Sequence of chain 1.E:
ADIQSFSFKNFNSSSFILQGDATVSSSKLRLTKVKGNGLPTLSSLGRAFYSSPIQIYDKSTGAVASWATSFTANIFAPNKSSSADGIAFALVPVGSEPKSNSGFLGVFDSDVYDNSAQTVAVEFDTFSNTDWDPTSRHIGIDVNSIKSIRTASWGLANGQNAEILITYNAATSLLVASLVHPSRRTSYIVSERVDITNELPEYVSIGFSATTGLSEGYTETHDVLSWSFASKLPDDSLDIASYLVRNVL

A small-molecule ligand and the protein it binds are described below.
Small molecule (SMILES): CC(=O)N[C@H]1[C@H](O[C@H]2[C@H](O[C@@H]3O[C@@H](C)[C@@H](O)[C@@H](O)[C@@H]3O)[C@@H](NC(C)=O)CO[C@@H]2CO)O[C@H](CO)[C@@H](O)[C@@H]1O

Binding-site contacts:
Ligand atom C6 contacts residue SER81 of chain 1.E at 3.6 Å.
Ligand atom C4 contacts residue ASN79 of chain 1.E at 4.2 Å.
Ligand atom O7 contacts residue ASN79 of chain 1.E at 3.0 Å (h-bond).
Ligand atom O6 contacts residue TYR218 of chain 1.E at 3.1 Å (h-bond).
Ligand atom C8 contacts residue ASN79 of chain 1.E at 4.3 Å.
Ligand atom N2 contacts residue ASN79 of chain 1.E at 2.9 Å (h-bond).
Ligand atom C5 contacts residue SER81 of chain 1.E at 3.4 Å.
Ligand atom C1 contacts residue ASN79 of chain 1.E at 1.4 Å.
Ligand atom C7 contacts residue ASN79 of chain 1.E at 3.1 Å.
Ligand atom O5 contacts residue SER81 of chain 1.E at 3.4 Å (h-bond).
Ligand atom O5 contacts residue ASN79 of chain 1.E at 2.4 Å (h-bond).
Ligand atom C1 contacts residue SER81 of chain 1.E at 3.9 Å.
Ligand atom C2 contacts residue ASN79 of chain 1.E at 2.5 Å.
Ligand atom C5 contacts residue ASN79 of chain 1.E at 3.7 Å.
Ligand atom C6 contacts residue TYR218 of chain 1.E at 4.2 Å (hydrophobic).
Ligand atom O6 contacts residue SER82 of chain 1.E at 4.5 Å.
Ligand atom O5 contacts residue SER82 of chain 1.E at 3.7 Å.
Ligand atom C1 contacts residue SER82 of chain 1.E at 4.5 Å.
Ligand atom C3 contacts residue ASN79 of chain 1.E at 3.8 Å.